The small molecule below binds the protein below.
Small molecule (SMILES): CC(=O)N[C@@H]1[C@@H](O)[C@H](O)[C@@H](CO)O[C@H]1O

Sequence of chain 1.C:
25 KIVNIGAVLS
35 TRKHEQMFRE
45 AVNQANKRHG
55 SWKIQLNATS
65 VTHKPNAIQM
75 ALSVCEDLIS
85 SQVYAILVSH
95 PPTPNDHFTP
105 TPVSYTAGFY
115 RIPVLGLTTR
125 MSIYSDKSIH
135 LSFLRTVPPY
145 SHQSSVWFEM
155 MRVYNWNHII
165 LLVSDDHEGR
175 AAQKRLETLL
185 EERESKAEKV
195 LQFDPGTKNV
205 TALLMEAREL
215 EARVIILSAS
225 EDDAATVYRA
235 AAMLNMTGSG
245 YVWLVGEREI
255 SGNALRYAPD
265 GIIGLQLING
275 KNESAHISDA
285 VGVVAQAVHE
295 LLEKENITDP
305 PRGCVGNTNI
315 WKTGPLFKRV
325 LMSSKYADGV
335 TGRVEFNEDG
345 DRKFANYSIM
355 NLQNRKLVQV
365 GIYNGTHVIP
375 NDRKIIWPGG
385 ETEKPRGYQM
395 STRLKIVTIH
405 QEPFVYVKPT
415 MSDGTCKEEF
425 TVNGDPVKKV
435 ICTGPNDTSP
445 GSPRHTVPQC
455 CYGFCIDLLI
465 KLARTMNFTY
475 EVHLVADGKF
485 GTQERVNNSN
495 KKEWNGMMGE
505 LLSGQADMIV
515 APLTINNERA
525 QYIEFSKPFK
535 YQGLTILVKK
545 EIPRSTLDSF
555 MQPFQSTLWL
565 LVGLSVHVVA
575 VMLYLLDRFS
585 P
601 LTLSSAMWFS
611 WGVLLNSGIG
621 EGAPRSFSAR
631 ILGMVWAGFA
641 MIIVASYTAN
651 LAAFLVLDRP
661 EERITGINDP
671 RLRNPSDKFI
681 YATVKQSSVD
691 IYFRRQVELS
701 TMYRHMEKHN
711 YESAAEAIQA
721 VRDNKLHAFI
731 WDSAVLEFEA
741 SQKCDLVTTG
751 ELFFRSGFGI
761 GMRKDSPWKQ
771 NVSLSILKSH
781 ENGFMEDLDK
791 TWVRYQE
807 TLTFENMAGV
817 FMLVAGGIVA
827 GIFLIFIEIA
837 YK

Binding-site contacts:
Ligand atom C1 contacts residue ASN28 of chain 1.C at 4.3 Å.
Ligand atom C1 contacts residue ASN61 of chain 1.C at 1.4 Å.
Ligand atom O5 contacts residue ASN61 of chain 1.C at 2.4 Å (h-bond).
Ligand atom O3 contacts residue ASN61 of chain 1.C at 3.4 Å (h-bond).
Ligand atom C8 contacts residue ASN61 of chain 1.C at 4.1 Å.
Ligand atom O5 contacts residue THR63 of chain 1.C at 4.5 Å.
Ligand atom O6 contacts residue THR63 of chain 1.C at 3.3 Å (h-bond).
Ligand atom C1 contacts residue ALA62 of chain 1.C at 4.3 Å (hydrophobic).
Ligand atom O5 contacts residue ALA62 of chain 1.C at 4.1 Å.
Ligand atom O6 contacts residue ALA62 of chain 1.C at 4.2 Å.
Ligand atom C7 contacts residue ASN61 of chain 1.C at 3.7 Å.
Ligand atom C2 contacts residue ASN61 of chain 1.C at 2.5 Å.
Ligand atom O7 contacts residue ASN61 of chain 1.C at 3.6 Å (h-bond).
Ligand atom N2 contacts residue ASN61 of chain 1.C at 3.5 Å (h-bond).
Ligand atom C5 contacts residue ASN61 of chain 1.C at 3.7 Å.
Ligand atom O5 contacts residue ASN28 of chain 1.C at 4.1 Å.
Ligand atom C3 contacts residue ASN61 of chain 1.C at 3.5 Å.
Ligand atom C4 contacts residue ASN61 of chain 1.C at 4.2 Å.